Sequence of chain 1.A:
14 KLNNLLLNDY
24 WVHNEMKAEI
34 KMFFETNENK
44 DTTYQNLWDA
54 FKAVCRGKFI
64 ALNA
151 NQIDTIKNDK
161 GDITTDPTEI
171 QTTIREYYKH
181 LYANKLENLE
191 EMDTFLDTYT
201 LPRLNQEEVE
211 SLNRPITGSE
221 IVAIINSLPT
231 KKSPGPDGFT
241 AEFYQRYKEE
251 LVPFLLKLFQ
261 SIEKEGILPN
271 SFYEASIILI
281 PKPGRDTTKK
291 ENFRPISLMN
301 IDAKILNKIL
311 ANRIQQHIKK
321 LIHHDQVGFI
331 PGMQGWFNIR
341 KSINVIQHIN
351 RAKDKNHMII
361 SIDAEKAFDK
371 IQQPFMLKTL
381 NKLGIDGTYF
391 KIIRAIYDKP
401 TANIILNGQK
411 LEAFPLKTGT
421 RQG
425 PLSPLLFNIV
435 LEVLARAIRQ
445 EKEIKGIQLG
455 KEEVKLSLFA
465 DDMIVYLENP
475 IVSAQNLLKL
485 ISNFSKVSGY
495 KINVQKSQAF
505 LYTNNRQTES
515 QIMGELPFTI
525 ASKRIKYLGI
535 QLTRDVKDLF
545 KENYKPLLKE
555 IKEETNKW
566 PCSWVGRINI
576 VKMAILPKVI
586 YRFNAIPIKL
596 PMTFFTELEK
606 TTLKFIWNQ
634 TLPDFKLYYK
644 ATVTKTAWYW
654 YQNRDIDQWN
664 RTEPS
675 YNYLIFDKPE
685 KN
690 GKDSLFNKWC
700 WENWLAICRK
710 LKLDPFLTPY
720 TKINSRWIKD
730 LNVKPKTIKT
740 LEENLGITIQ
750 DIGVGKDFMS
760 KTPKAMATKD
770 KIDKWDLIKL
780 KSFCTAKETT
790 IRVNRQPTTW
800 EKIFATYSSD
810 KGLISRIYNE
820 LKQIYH

Binding-site contacts:
Ligand atom O4' contacts residue PRO582 of chain 1.A at 3.5 Å.
Ligand atom C5' contacts residue GLY533 of chain 1.A at 3.7 Å.
Ligand atom C5' contacts residue ASP466 of chain 1.A at 3.0 Å.
Ligand atom C3' contacts residue TTP1 of chain 1.E at 3.6 Å.
Ligand atom O3' contacts residue LYS583 of chain 1.A at 3.7 Å.
Ligand atom C2' contacts residue PHE463 of chain 1.A at 3.6 Å (hydrophobic).
Ligand atom C5' contacts residue LEU532 of chain 1.A at 3.4 Å (hydrophobic).
Ligand atom C2' contacts residue TTP1 of chain 1.E at 3.4 Å.
Ligand atom C6 contacts residue TTP1 of chain 1.E at 4.0 Å.
Ligand atom C4' contacts residue TYR586 of chain 1.A at 4.0 Å (hydrophobic).
Ligand atom C3' contacts residue ASP465 of chain 1.A at 3.9 Å.
Ligand atom C4' contacts residue ASP466 of chain 1.A at 3.4 Å.
Ligand atom OP1 contacts residue LYS583 of chain 1.A at 3.4 Å.
Ligand atom C4' contacts residue LEU532 of chain 1.A at 3.7 Å (hydrophobic).
Ligand atom C4' contacts residue MET578 of chain 1.A at 3.3 Å (hydrophobic).
Ligand atom OP1 contacts residue GLY533 of chain 1.A at 3.4 Å.
Ligand atom C2' contacts residue MET578 of chain 1.A at 3.6 Å (hydrophobic).
Ligand atom C2' contacts residue PRO582 of chain 1.A at 3.7 Å (hydrophobic).
Ligand atom O3' contacts residue LEU532 of chain 1.A at 3.5 Å.
Ligand atom O4' contacts residue PHE463 of chain 1.A at 3.2 Å.
Ligand atom O4' contacts residue MET578 of chain 1.A at 3.2 Å (h-bond).
Ligand atom C4 contacts residue TTP1 of chain 1.E at 3.7 Å.
Ligand atom O4' contacts residue TYR586 of chain 1.A at 4.0 Å.
Ligand atom O2 contacts residue TTP1 of chain 1.E at 3.7 Å.
Ligand atom C1' contacts residue PHE463 of chain 1.A at 4.0 Å (hydrophobic).
Ligand atom O2 contacts residue PHE463 of chain 1.A at 3.6 Å.
Ligand atom N3 contacts residue TTP1 of chain 1.E at 3.6 Å.
Ligand atom C2' contacts residue TYR586 of chain 1.A at 3.7 Å (hydrophobic).
Ligand atom C1' contacts residue PRO582 of chain 1.A at 3.6 Å (hydrophobic).
Ligand atom C2 contacts residue TTP1 of chain 1.E at 3.7 Å.
Ligand atom O2 contacts residue PHE329 of chain 1.A at 3.4 Å.
Ligand atom C5' contacts residue MET578 of chain 1.A at 3.4 Å (hydrophobic).
Ligand atom C5 contacts residue TTP1 of chain 1.E at 3.8 Å.
Ligand atom O4' contacts residue TYR586 of chain 1.A at 3.7 Å.
Ligand atom C4' contacts residue PHE463 of chain 1.A at 3.7 Å (hydrophobic).
Ligand atom C5' contacts residue TYR586 of chain 1.A at 3.6 Å (hydrophobic).
Ligand atom C4' contacts residue PRO582 of chain 1.A at 3.6 Å (hydrophobic).
Ligand atom C4' contacts residue TYR586 of chain 1.A at 3.5 Å (hydrophobic).
Ligand atom C1' contacts residue TYR586 of chain 1.A at 3.8 Å (hydrophobic).
Ligand atom N4 contacts residue TTP1 of chain 1.E at 3.7 Å.

The small molecule below binds the protein below.
Small molecule (SMILES): Cc1cn([C@H]2C[C@H](O[P](=O)(O)OC[C@H]3O[C@@H](n4cc(C)c(=O)[nH]c4=O)C[C@@H]3O[P](=O)(O)OC[C@H]3O[C@@H](n4cc(C)c(=O)[nH]c4=O)C[C@@H]3O[P](=O)(O)OC[C@H]3O[C@@H](n4ccc(N)nc4=O)C[C@@H]3O[P](=O)(O)OC[C@@H]3CC[C@H](n4ccc(N)nc4=O)O3)[C@@H](CO[P](=O)(O)O[C@H]3C[C@H](n4ccc(N)nc4=O)O[C@@H]3CO[P](=O)(O)O[C@H]3C[C@H](n4cnc5c(=O)nc(N)[nH]c54)O[C@@H]3CO[P](=O)(O)O[C@H]3C[C@H](n4ccc(N)nc4=O)O[C@@H]3CO[P](=O)(O)O[C@H]3C[C@H](n4cnc5c(=O)nc(N)[nH]c54)O[C@@H]3COP(=O)=O)O2)c(=O)[nH]c1=O